Sequence of chain 1.A:
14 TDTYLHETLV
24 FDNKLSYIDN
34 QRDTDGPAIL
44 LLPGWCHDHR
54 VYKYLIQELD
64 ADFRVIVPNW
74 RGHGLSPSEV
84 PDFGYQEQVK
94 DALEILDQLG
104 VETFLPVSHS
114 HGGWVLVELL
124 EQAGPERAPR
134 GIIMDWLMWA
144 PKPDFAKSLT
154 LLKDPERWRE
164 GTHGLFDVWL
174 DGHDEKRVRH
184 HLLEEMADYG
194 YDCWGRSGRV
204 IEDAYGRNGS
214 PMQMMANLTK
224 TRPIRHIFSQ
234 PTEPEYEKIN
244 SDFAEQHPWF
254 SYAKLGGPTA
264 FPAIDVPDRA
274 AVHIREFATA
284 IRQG

Binding-site contacts:
Ligand atom C contacts residue TRP48 of chain 1.A at 3.2 Å (hydrophobic).
Ligand atom C3 contacts residue HIS114 of chain 1.A at 4.0 Å.
Ligand atom C contacts residue MET189 of chain 1.A at 3.3 Å (hydrophobic).
Ligand atom C4 contacts residue HIS114 of chain 1.A at 4.0 Å.
Ligand atom C8 contacts residue LEU168 of chain 1.A at 4.1 Å (hydrophobic).
Ligand atom C8 contacts residue ILE204 of chain 1.A at 3.5 Å (hydrophobic).
Ligand atom C7 contacts residue LEU155 of chain 1.A at 3.7 Å (hydrophobic).
Ligand atom C1 contacts residue MET189 of chain 1.A at 4.3 Å (hydrophobic).
Ligand atom C7 contacts residue SER200 of chain 1.A at 3.3 Å.
Ligand atom C6 contacts residue SER200 of chain 1.A at 3.6 Å.
Ligand atom C2 contacts residue TRP172 of chain 1.A at 3.8 Å (hydrophobic).
Ligand atom C9 contacts residue TRP172 of chain 1.A at 3.9 Å (hydrophobic).
Ligand atom O contacts residue HIS114 of chain 1.A at 3.6 Å.
Ligand atom C6 contacts residue ILE204 of chain 1.A at 4.3 Å (hydrophobic).
Ligand atom C4 contacts residue SER113 of chain 1.A at 4.2 Å.
Ligand atom O contacts residue SER113 of chain 1.A at 2.5 Å (h-bond).
Ligand atom C2 contacts residue HIS112 of chain 1.A at 4.0 Å.
Ligand atom C7 contacts residue TRP197 of chain 1.A at 3.8 Å (hydrophobic).
Ligand atom C5 contacts residue TRP197 of chain 1.A at 3.9 Å (hydrophobic).
Ligand atom C7 contacts residue ILE204 of chain 1.A at 3.7 Å (hydrophobic).
Ligand atom C5 contacts residue TRP172 of chain 1.A at 4.0 Å (hydrophobic).
Ligand atom C6 contacts residue TRP197 of chain 1.A at 3.3 Å (hydrophobic).
Ligand atom C contacts residue HIS50 of chain 1.A at 3.4 Å.
Ligand atom C4 contacts residue TRP172 of chain 1.A at 3.6 Å (hydrophobic).
Ligand atom C9 contacts residue PHE148 of chain 1.A at 4.2 Å (hydrophobic).
Ligand atom C9 contacts residue HIS114 of chain 1.A at 3.6 Å.
Ligand atom C contacts residue HIS112 of chain 1.A at 4.3 Å.
Ligand atom C1 contacts residue TRP172 of chain 1.A at 3.9 Å (hydrophobic).
Ligand atom C3 contacts residue SER113 of chain 1.A at 3.2 Å.
Ligand atom C3 contacts residue TRP172 of chain 1.A at 3.4 Å (hydrophobic).
Ligand atom C1 contacts residue TRP48 of chain 1.A at 3.4 Å (hydrophobic).
Ligand atom C2 contacts residue SER113 of chain 1.A at 3.6 Å.
Ligand atom C8 contacts residue LEU155 of chain 1.A at 4.0 Å (hydrophobic).
Ligand atom O contacts residue TRP172 of chain 1.A at 3.6 Å.
Ligand atom C5 contacts residue TRP48 of chain 1.A at 3.7 Å (hydrophobic).
Ligand atom N contacts residue TRP48 of chain 1.A at 2.7 Å (h-bond).
Ligand atom C6 contacts residue TRP48 of chain 1.A at 3.9 Å (hydrophobic).
Ligand atom N contacts residue TRP197 of chain 1.A at 4.1 Å.
Ligand atom N contacts residue TRP172 of chain 1.A at 4.0 Å.
Ligand atom C9 contacts residue ILE204 of chain 1.A at 4.0 Å (hydrophobic).

A protein and the small-molecule ligand that binds it are described below.
Small molecule (SMILES): Cc1cc(=O)c2ccccc2[nH]1